The protein below binds the small molecule below.
Small molecule (SMILES): COc1ccc(N2CCN(c3cccc(C)c3)CC2)nn1

Binding-site contacts:
Ligand atom N12 contacts residue TYR128 of chain 45.A at 2.5 Å (h-bond).
Ligand atom C1 contacts residue ASN198 of chain 45.A at 4.0 Å.
Ligand atom C13 contacts residue SER126 of chain 45.A at 3.7 Å.
Ligand atom C17 contacts residue TYR128 of chain 45.A at 3.8 Å (hydrophobic).
Ligand atom C11 contacts residue TYR128 of chain 45.A at 3.4 Å (hydrophobic).
Ligand atom C19 contacts residue VAL191 of chain 45.A at 4.0 Å (hydrophobic).
Ligand atom C11 contacts residue ILE104 of chain 45.A at 3.5 Å (hydrophobic).
Ligand atom C1 contacts residue DMS1 of chain 45.F at 4.1 Å.
Ligand atom C11 contacts residue MET221 of chain 45.A at 4.0 Å (hydrophobic).
Ligand atom C16 contacts residue ILE104 of chain 45.A at 3.7 Å (hydrophobic).
Ligand atom C18 contacts residue TYR152 of chain 45.A at 3.8 Å (hydrophobic).
Ligand atom C19 contacts residue VAL188 of chain 45.A at 3.5 Å (hydrophobic).
Ligand atom C20 contacts residue VAL188 of chain 45.A at 3.7 Å (hydrophobic).
Ligand atom N9 contacts residue TYR128 of chain 45.A at 4.1 Å.
Ligand atom C20 contacts residue VAL191 of chain 45.A at 3.5 Å (hydrophobic).
Ligand atom C21 contacts residue ILE104 of chain 45.A at 3.5 Å (hydrophobic).
Ligand atom C10 contacts residue LEU106 of chain 45.A at 4.0 Å (hydrophobic).
Ligand atom N4 contacts residue ASN219 of chain 45.A at 4.0 Å.
Ligand atom C10 contacts residue MET221 of chain 45.A at 4.0 Å (hydrophobic).
Ligand atom C7 contacts residue LEU106 of chain 45.A at 4.1 Å (hydrophobic).
Ligand atom C21 contacts residue MET224 of chain 45.A at 4.0 Å (hydrophobic).
Ligand atom C10 contacts residue ILE104 of chain 45.A at 3.9 Å (hydrophobic).
Ligand atom C16 contacts residue TYR128 of chain 45.A at 2.9 Å (hydrophobic).
Ligand atom N5 contacts residue ASN219 of chain 45.A at 4.1 Å.
Ligand atom C15 contacts residue TYR128 of chain 45.A at 3.0 Å (hydrophobic).
Ligand atom N5 contacts residue DMS1 of chain 45.F at 3.9 Å.
Ligand atom C14 contacts residue SER126 of chain 45.A at 3.6 Å.
Ligand atom C7 contacts residue PHE124 of chain 45.A at 3.8 Å (hydrophobic).
Ligand atom C14 contacts residue TYR128 of chain 45.A at 3.3 Å (hydrophobic).
Ligand atom C13 contacts residue TYR128 of chain 45.A at 3.0 Å (hydrophobic).
Ligand atom C8 contacts residue PHE124 of chain 45.A at 3.6 Å (hydrophobic).
Ligand atom C19 contacts residue TYR152 of chain 45.A at 3.9 Å (hydrophobic).
Ligand atom N4 contacts residue DMS1 of chain 45.F at 3.6 Å (h-bond).
Ligand atom C17 contacts residue ILE104 of chain 45.A at 3.8 Å (hydrophobic).
Ligand atom C8 contacts residue TYR197 of chain 45.A at 3.4 Å (hydrophobic).
Ligand atom C10 contacts residue TYR128 of chain 45.A at 3.6 Å (hydrophobic).
Ligand atom C13 contacts residue TYR197 of chain 45.A at 4.0 Å (hydrophobic).
Ligand atom C18 contacts residue VAL188 of chain 45.A at 3.9 Å (hydrophobic).
Ligand atom C7 contacts residue TYR197 of chain 45.A at 3.5 Å (hydrophobic).
Ligand atom C14 contacts residue TYR197 of chain 45.A at 4.1 Å (hydrophobic).

Sequence of chain 45.A:
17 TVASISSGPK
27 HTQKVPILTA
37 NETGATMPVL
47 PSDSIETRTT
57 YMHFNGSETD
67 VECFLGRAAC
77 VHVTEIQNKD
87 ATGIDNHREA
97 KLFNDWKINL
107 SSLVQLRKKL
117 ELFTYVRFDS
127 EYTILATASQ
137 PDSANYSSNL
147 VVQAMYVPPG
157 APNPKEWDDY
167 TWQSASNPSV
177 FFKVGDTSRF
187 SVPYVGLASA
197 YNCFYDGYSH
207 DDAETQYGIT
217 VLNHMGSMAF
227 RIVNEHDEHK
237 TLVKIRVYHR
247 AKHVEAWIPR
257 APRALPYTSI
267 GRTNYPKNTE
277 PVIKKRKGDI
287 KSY